Sequence of chain 1.A:
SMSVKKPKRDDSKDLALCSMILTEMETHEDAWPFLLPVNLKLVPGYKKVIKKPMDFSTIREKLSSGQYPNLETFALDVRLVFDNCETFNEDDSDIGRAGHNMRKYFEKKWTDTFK

A small-molecule ligand and the protein it binds are described below.
Small molecule (SMILES): CC(=O)N1CCN(c2ccc(O)cc2)CC1

Binding-site contacts:
Ligand atom C11 contacts residue VAL46 of chain 1.A at 4.3 Å (hydrophobic).
Ligand atom C07 contacts residue VAL41 of chain 1.A at 4.5 Å (hydrophobic).
Ligand atom O16 contacts residue ASN92 of chain 1.A at 3.0 Å (h-bond).
Ligand atom C07 contacts residue VAL46 of chain 1.A at 4.4 Å (hydrophobic).
Ligand atom C08 contacts residue ILE98 of chain 1.A at 4.0 Å (hydrophobic).
Ligand atom C04 contacts residue ASN92 of chain 1.A at 4.0 Å.
Ligand atom C02 contacts residue ASN92 of chain 1.A at 4.0 Å.
Ligand atom O16 contacts residue ILE98 of chain 1.A at 4.2 Å.
Ligand atom C04 contacts residue ILE98 of chain 1.A at 4.2 Å (hydrophobic).
Ligand atom C01 contacts residue ILE98 of chain 1.A at 4.4 Å (hydrophobic).
Ligand atom O16 contacts residue TYR49 of chain 1.A at 4.0 Å.
Ligand atom N06 contacts residue VAL46 of chain 1.A at 4.4 Å.
Ligand atom C05 contacts residue ILE98 of chain 1.A at 4.3 Å (hydrophobic).
Ligand atom N03 contacts residue VAL41 of chain 1.A at 4.3 Å.
Ligand atom N03 contacts residue ILE98 of chain 1.A at 4.0 Å.
Ligand atom C04 contacts residue PHE91 of chain 1.A at 4.1 Å (hydrophobic).
Ligand atom C02 contacts residue ILE98 of chain 1.A at 4.2 Å (hydrophobic).
Ligand atom C10 contacts residue VAL46 of chain 1.A at 4.0 Å (hydrophobic).
Ligand atom C01 contacts residue VAL41 of chain 1.A at 3.9 Å (hydrophobic).
Ligand atom C05 contacts residue VAL46 of chain 1.A at 4.2 Å (hydrophobic).
Ligand atom C02 contacts residue VAL41 of chain 1.A at 4.1 Å (hydrophobic).
Ligand atom O16 contacts residue PHE91 of chain 1.A at 4.4 Å.
Ligand atom C08 contacts residue VAL41 of chain 1.A at 4.2 Å (hydrophobic).
Ligand atom C09 contacts residue VAL46 of chain 1.A at 4.0 Å (hydrophobic).
Ligand atom C01 contacts residue PRO36 of chain 1.A at 3.4 Å (hydrophobic).
Ligand atom N06 contacts residue ILE98 of chain 1.A at 4.3 Å.
Ligand atom C01 contacts residue PHE37 of chain 1.A at 4.4 Å (hydrophobic).
Ligand atom C02 contacts residue TYR49 of chain 1.A at 4.5 Å (hydrophobic).
Ligand atom C14 contacts residue VAL46 of chain 1.A at 4.4 Å (hydrophobic).